Sequence of chain 2.A:
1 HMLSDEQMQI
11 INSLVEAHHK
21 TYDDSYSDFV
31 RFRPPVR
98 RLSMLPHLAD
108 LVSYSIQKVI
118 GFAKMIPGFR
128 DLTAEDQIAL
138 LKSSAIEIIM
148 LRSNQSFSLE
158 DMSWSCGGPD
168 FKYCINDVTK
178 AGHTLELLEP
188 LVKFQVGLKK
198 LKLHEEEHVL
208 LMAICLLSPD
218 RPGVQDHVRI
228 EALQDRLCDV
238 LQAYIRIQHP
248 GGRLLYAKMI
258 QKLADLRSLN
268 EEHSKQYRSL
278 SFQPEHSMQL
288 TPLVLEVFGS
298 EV

Binding-site contacts:
Ligand atom C12 contacts residue VAL175 of chain 2.A at 3.8 Å (hydrophobic).
Ligand atom C25 contacts residue HIS180 of chain 2.A at 3.7 Å.
Ligand atom C26 contacts residue ALA178 of chain 2.A at 3.9 Å (hydrophobic).
Ligand atom O4 contacts residue HIS270 of chain 2.A at 3.8 Å.
Ligand atom C3 contacts residue TYR22 of chain 2.A at 3.8 Å (hydrophobic).
Ligand atom C33 contacts residue LEU266 of chain 2.A at 3.8 Å (hydrophobic).
Ligand atom C4 contacts residue CYS163 of chain 2.A at 3.5 Å (hydrophobic).
Ligand atom C11 contacts residue LEU105 of chain 2.A at 3.7 Å (hydrophobic).
Ligand atom C10 contacts residue SER112 of chain 2.A at 3.8 Å.
Ligand atom C26 contacts residue HIS180 of chain 2.A at 3.7 Å.
Ligand atom O2 contacts residue SER153 of chain 2.A at 2.8 Å (h-bond).
Ligand atom C23 contacts residue HIS180 of chain 2.A at 3.8 Å.
Ligand atom O2 contacts residue TYR26 of chain 2.A at 3.9 Å.
Ligand atom C3 contacts residue SER153 of chain 2.A at 3.6 Å.
Ligand atom O3 contacts residue TYR274 of chain 2.A at 3.9 Å.
Ligand atom O2 contacts residue SER150 of chain 2.A at 3.6 Å.
Ligand atom O2 contacts residue TYR22 of chain 2.A at 2.8 Å (h-bond).
Ligand atom C18 contacts residue VAL109 of chain 2.A at 3.8 Å (hydrophobic).
Ligand atom C6 contacts residue TRP161 of chain 2.A at 3.7 Å (hydrophobic).
Ligand atom C6 contacts residue SER150 of chain 2.A at 3.6 Å.
Ligand atom O4 contacts residue LEU184 of chain 2.A at 3.2 Å.
Ligand atom O1 contacts residue SER112 of chain 2.A at 2.8 Å (h-bond).
Ligand atom C9 contacts residue TRP161 of chain 2.A at 3.5 Å (hydrophobic).
Ligand atom O3 contacts residue HIS180 of chain 2.A at 2.9 Å (h-bond).
Ligand atom C1 contacts residue SER112 of chain 2.A at 3.8 Å.
Ligand atom C25 contacts residue HIS270 of chain 2.A at 3.8 Å.
Ligand atom C4 contacts residue SER153 of chain 2.A at 3.5 Å.
Ligand atom C17 contacts residue LEU188 of chain 2.A at 3.8 Å (hydrophobic).
Ligand atom O1 contacts residue ARG149 of chain 2.A at 3.0 Å.
Ligand atom O3 contacts residue HIS270 of chain 2.A at 2.8 Å (h-bond).
Ligand atom C24 contacts residue VAL109 of chain 2.A at 3.8 Å (hydrophobic).
Ligand atom C32 contacts residue LEU184 of chain 2.A at 3.6 Å (hydrophobic).
Ligand atom C32 contacts residue LEU185 of chain 2.A at 3.5 Å (hydrophobic).
Ligand atom C28 contacts residue HIS270 of chain 2.A at 3.5 Å.
Ligand atom C7 contacts residue SER150 of chain 2.A at 3.5 Å.
Ligand atom C33 contacts residue LEU184 of chain 2.A at 3.4 Å (hydrophobic).
Ligand atom C3 contacts residue TYR26 of chain 2.A at 3.7 Å (hydrophobic).
Ligand atom C5 contacts residue SER150 of chain 2.A at 3.9 Å.
Ligand atom C16 contacts residue MET147 of chain 2.A at 3.8 Å (hydrophobic).
Ligand atom O4 contacts residue HIS180 of chain 2.A at 3.4 Å (h-bond).

This protein binds this small molecule.
Small molecule (SMILES): C=C1/C(=C\C=C2/CCC[C@]3(C)[C@@H](C(CCCC(C)(C)O)CCCC(C)(C)O)CC[C@@H]23)C[C@@H](O)C[C@@H]1O